The small molecule below binds the protein below.
Small molecule (SMILES): CC(=O)N[C@@H]1[C@@H](O)[C@H](O)[C@@H](CO)O[C@H]1O

Binding-site contacts:
Ligand atom C7 contacts residue GLU260 of chain 1.I at 4.0 Å.
Ligand atom C8 contacts residue GLU260 of chain 1.I at 3.8 Å.
Ligand atom C2 contacts residue ASN259 of chain 1.I at 2.4 Å.
Ligand atom O5 contacts residue GLU239 of chain 1.I at 3.6 Å.
Ligand atom C6 contacts residue GLU239 of chain 1.I at 4.3 Å.
Ligand atom C1 contacts residue GLU238 of chain 1.I at 4.1 Å.
Ligand atom C1 contacts residue GLU260 of chain 1.I at 4.4 Å.
Ligand atom O7 contacts residue ASN259 of chain 1.I at 3.7 Å.
Ligand atom O7 contacts residue GLU238 of chain 1.I at 4.4 Å.
Ligand atom C4 contacts residue ASN259 of chain 1.I at 4.2 Å.
Ligand atom C3 contacts residue ASN259 of chain 1.I at 3.8 Å.
Ligand atom C1 contacts residue ASN259 of chain 1.I at 1.5 Å.
Ligand atom N2 contacts residue ASN259 of chain 1.I at 2.8 Å (h-bond).
Ligand atom C8 contacts residue ASN259 of chain 1.I at 3.9 Å.
Ligand atom C5 contacts residue ASN259 of chain 1.I at 3.7 Å.
Ligand atom C2 contacts residue GLU238 of chain 1.I at 4.2 Å.
Ligand atom O3 contacts residue GLU260 of chain 1.I at 4.5 Å.
Ligand atom C3 contacts residue GLU260 of chain 1.I at 4.2 Å.
Ligand atom N2 contacts residue GLU260 of chain 1.I at 3.2 Å (salt-bridge).
Ligand atom C3 contacts residue LYS313 of chain 1.I at 4.1 Å.
Ligand atom C2 contacts residue GLU260 of chain 1.I at 4.1 Å.
Ligand atom O5 contacts residue GLU238 of chain 1.I at 3.7 Å.
Ligand atom C7 contacts residue ASN259 of chain 1.I at 3.4 Å.
Ligand atom O5 contacts residue VAL240 of chain 1.I at 4.1 Å.
Ligand atom C5 contacts residue LYS313 of chain 1.I at 4.1 Å.
Ligand atom C1 contacts residue GLU239 of chain 1.I at 4.3 Å.
Ligand atom O5 contacts residue ASN259 of chain 1.I at 2.4 Å (h-bond).
Ligand atom C1 contacts residue LYS313 of chain 1.I at 4.2 Å.

Sequence of chain 1.I:
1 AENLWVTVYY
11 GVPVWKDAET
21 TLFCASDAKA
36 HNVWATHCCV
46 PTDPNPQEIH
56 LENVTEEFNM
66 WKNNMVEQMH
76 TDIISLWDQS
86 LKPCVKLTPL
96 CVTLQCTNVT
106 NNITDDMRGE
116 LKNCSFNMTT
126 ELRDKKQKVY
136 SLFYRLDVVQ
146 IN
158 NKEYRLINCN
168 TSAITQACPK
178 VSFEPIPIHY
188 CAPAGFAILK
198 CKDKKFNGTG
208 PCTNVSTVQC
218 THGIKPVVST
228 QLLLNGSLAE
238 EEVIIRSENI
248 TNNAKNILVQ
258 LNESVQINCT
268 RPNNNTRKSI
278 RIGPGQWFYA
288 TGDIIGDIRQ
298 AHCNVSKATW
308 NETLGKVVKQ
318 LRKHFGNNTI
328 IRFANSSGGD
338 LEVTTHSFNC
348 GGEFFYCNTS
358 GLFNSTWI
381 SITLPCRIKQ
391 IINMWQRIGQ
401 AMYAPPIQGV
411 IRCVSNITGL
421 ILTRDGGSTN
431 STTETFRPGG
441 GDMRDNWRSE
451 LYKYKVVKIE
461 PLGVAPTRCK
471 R